Binding-site contacts:
Ligand atom C5 contacts residue LYS157 of chain 1.A at 4.2 Å.
Ligand atom C6 contacts residue LYS157 of chain 1.A at 3.0 Å.
Ligand atom C7 contacts residue LYS157 of chain 1.A at 3.5 Å.
Ligand atom C contacts residue LYS157 of chain 1.A at 3.3 Å.
Ligand atom N1 contacts residue LYS157 of chain 1.A at 4.5 Å.

Sequence of chain 1.A:
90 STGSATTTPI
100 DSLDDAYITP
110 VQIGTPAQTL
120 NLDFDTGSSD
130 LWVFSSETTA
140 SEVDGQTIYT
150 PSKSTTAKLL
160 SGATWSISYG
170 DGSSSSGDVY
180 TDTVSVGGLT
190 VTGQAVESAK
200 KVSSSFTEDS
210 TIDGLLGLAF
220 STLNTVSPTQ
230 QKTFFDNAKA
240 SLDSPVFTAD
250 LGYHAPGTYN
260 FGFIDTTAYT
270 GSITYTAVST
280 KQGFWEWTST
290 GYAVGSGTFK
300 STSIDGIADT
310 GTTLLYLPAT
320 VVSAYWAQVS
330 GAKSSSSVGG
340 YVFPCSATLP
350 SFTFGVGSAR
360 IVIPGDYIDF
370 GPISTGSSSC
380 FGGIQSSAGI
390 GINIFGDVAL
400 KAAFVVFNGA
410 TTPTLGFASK

A protein and the small-molecule ligand that binds it are described below.
Small molecule (SMILES): [H]/N=C1\N=C(N)c2ccccc21